Sequence of chain 1.A:
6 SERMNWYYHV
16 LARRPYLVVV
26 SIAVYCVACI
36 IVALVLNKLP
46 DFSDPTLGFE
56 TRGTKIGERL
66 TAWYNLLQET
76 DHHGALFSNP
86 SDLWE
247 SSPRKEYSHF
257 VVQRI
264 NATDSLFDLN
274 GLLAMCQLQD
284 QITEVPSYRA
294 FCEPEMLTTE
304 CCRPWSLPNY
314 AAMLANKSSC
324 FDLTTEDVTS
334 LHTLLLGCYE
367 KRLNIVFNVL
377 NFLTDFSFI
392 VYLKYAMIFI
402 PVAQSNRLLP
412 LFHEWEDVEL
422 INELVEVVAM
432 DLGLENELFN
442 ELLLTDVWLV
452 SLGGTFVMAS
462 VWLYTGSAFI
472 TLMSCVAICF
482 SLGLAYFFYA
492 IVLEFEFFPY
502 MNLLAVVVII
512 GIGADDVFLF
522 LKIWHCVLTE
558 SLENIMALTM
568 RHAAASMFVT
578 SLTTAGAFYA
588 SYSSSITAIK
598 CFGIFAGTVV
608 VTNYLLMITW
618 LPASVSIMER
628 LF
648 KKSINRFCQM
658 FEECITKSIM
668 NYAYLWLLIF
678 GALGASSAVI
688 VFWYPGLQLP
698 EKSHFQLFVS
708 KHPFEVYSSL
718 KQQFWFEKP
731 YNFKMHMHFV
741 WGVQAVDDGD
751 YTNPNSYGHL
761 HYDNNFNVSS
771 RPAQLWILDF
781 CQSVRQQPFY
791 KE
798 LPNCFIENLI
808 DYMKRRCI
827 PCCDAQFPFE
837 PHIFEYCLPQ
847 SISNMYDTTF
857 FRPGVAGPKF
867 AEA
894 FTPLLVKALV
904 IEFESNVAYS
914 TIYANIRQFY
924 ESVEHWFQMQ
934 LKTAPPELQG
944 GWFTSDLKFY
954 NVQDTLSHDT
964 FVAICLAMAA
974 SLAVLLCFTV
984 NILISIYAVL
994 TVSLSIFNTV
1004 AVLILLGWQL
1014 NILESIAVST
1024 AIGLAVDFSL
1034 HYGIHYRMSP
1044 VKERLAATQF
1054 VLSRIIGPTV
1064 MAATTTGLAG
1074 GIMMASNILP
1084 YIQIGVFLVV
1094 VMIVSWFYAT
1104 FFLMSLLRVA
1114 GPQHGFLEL

Binding-site contacts:
Ligand atom CAE contacts residue TYR586 of chain 1.A at 3.0 Å (hydrophobic).
Ligand atom CAC contacts residue TYR586 of chain 1.A at 4.5 Å (hydrophobic).
Ligand atom CAA contacts residue LEU579 of chain 1.A at 4.2 Å (hydrophobic).
Ligand atom CAN contacts residue LEU579 of chain 1.A at 4.4 Å (hydrophobic).
Ligand atom CAK contacts residue LEU969 of chain 1.A at 4.0 Å (hydrophobic).
Ligand atom CAA contacts residue GLY583 of chain 1.A at 3.6 Å.
Ligand atom CBA contacts residue LEU579 of chain 1.A at 4.3 Å (hydrophobic).
Ligand atom CAD contacts residue TYR589 of chain 1.A at 4.0 Å (hydrophobic).
Ligand atom CAJ contacts residue GLY583 of chain 1.A at 4.4 Å.
Ligand atom CBB contacts residue TYR586 of chain 1.A at 4.3 Å (hydrophobic).
Ligand atom CAA contacts residue TYR586 of chain 1.A at 3.8 Å (hydrophobic).
Ligand atom CAA contacts residue ALA582 of chain 1.A at 3.8 Å (hydrophobic).
Ligand atom CAQ contacts residue LEU969 of chain 1.A at 4.2 Å (hydrophobic).
Ligand atom CAD contacts residue SER590 of chain 1.A at 3.5 Å.
Ligand atom CAE contacts residue ALA587 of chain 1.A at 4.1 Å (hydrophobic).

The small molecule below binds the protein below.
Small molecule (SMILES): CC(C)CCC[C@@H](C)[C@H]1CC[C@H]2[C@@H]3CC=C4C[C@@H](OC(=O)CCC(=O)O)CC[C@]4(C)[C@H]3CC[C@]12C